Sequence of chain 1.A:
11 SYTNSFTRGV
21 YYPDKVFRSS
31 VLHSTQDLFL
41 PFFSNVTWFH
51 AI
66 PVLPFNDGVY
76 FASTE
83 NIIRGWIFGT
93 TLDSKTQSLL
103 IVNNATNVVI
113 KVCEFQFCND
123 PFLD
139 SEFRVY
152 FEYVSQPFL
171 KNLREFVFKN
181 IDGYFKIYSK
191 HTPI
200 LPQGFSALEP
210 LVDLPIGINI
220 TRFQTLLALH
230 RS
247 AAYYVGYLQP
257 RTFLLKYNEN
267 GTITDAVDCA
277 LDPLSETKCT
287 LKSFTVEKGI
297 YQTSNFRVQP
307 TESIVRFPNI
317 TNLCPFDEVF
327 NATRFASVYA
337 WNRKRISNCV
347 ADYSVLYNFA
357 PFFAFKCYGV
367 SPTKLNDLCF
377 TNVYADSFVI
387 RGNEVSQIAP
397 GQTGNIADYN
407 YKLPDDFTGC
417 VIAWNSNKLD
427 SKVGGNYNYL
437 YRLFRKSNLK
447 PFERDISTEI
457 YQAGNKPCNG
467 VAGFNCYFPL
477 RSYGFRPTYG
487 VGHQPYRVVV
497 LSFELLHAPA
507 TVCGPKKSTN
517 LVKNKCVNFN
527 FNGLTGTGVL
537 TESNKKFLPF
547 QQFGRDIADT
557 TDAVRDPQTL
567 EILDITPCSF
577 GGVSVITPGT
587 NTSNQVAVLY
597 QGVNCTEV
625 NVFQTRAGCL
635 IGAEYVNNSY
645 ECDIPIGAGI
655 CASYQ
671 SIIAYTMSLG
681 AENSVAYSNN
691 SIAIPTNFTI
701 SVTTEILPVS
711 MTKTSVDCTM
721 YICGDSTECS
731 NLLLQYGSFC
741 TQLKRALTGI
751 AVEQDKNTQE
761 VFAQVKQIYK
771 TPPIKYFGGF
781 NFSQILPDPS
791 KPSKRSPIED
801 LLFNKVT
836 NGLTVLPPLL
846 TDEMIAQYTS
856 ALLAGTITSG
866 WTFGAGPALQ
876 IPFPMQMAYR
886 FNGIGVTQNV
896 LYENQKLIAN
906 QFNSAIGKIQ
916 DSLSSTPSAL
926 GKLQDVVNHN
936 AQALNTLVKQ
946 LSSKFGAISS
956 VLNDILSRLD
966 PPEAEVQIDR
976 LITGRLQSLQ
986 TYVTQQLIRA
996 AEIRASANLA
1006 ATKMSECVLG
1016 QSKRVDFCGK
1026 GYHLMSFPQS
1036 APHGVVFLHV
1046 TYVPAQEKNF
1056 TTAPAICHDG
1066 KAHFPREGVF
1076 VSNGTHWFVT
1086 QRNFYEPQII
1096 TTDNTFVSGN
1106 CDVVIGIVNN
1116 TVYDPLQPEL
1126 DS

This protein binds this small molecule.
Small molecule (SMILES): CC(=O)N[C@H]1[C@H](O[C@H]2[C@H](O)[C@@H](NC(C)=O)CO[C@@H]2CO)O[C@H](CO)[C@@H](O)[C@@H]1O

Binding-site contacts:
Ligand atom C4 contacts residue ASN781 of chain 1.A at 4.2 Å.
Ligand atom C2 contacts residue ASN781 of chain 1.A at 2.5 Å.
Ligand atom C5 contacts residue GLN784 of chain 1.A at 3.9 Å.
Ligand atom O7 contacts residue GLN784 of chain 1.A at 4.3 Å.
Ligand atom C1 contacts residue SER783 of chain 1.A at 4.2 Å.
Ligand atom O7 contacts residue ASN781 of chain 1.A at 3.4 Å (h-bond).
Ligand atom C3 contacts residue ASN781 of chain 1.A at 3.8 Å.
Ligand atom C7 contacts residue GLN784 of chain 1.A at 4.1 Å.
Ligand atom O5 contacts residue ASN781 of chain 1.A at 2.3 Å (h-bond).
Ligand atom C7 contacts residue ASN781 of chain 1.A at 3.3 Å.
Ligand atom N2 contacts residue ASN781 of chain 1.A at 3.0 Å (h-bond).
Ligand atom C1 contacts residue ASN781 of chain 1.A at 1.4 Å.
Ligand atom C6 contacts residue GLN784 of chain 1.A at 3.4 Å.
Ligand atom C8 contacts residue GLN784 of chain 1.A at 3.5 Å.
Ligand atom C8 contacts residue ASN781 of chain 1.A at 3.7 Å.
Ligand atom C5 contacts residue ASN781 of chain 1.A at 3.6 Å.